Binding-site contacts:
Ligand atom C3 contacts residue ASN221 of chain 1.C at 3.8 Å.
Ligand atom O5 contacts residue ASN221 of chain 1.C at 2.4 Å (h-bond).
Ligand atom C8 contacts residue ASN221 of chain 1.C at 4.0 Å.
Ligand atom C4 contacts residue ASN221 of chain 1.C at 4.2 Å.
Ligand atom C5 contacts residue THR223 of chain 1.C at 4.4 Å.
Ligand atom O6 contacts residue THR223 of chain 1.C at 4.2 Å.
Ligand atom O6 contacts residue THR95 of chain 1.C at 4.0 Å.
Ligand atom N2 contacts residue ASN221 of chain 1.C at 2.9 Å (h-bond).
Ligand atom O7 contacts residue ASN221 of chain 1.C at 3.1 Å (h-bond).
Ligand atom C5 contacts residue ASN221 of chain 1.C at 3.7 Å.
Ligand atom C1 contacts residue THR95 of chain 1.C at 4.0 Å.
Ligand atom O5 contacts residue THR95 of chain 1.C at 3.7 Å.
Ligand atom C7 contacts residue ASN221 of chain 1.C at 3.2 Å.
Ligand atom O5 contacts residue THR223 of chain 1.C at 4.2 Å.
Ligand atom C1 contacts residue ASN221 of chain 1.C at 1.4 Å.
Ligand atom C2 contacts residue ASN221 of chain 1.C at 2.4 Å.
Ligand atom C1 contacts residue THR223 of chain 1.C at 4.2 Å.

Sequence of chain 1.C:
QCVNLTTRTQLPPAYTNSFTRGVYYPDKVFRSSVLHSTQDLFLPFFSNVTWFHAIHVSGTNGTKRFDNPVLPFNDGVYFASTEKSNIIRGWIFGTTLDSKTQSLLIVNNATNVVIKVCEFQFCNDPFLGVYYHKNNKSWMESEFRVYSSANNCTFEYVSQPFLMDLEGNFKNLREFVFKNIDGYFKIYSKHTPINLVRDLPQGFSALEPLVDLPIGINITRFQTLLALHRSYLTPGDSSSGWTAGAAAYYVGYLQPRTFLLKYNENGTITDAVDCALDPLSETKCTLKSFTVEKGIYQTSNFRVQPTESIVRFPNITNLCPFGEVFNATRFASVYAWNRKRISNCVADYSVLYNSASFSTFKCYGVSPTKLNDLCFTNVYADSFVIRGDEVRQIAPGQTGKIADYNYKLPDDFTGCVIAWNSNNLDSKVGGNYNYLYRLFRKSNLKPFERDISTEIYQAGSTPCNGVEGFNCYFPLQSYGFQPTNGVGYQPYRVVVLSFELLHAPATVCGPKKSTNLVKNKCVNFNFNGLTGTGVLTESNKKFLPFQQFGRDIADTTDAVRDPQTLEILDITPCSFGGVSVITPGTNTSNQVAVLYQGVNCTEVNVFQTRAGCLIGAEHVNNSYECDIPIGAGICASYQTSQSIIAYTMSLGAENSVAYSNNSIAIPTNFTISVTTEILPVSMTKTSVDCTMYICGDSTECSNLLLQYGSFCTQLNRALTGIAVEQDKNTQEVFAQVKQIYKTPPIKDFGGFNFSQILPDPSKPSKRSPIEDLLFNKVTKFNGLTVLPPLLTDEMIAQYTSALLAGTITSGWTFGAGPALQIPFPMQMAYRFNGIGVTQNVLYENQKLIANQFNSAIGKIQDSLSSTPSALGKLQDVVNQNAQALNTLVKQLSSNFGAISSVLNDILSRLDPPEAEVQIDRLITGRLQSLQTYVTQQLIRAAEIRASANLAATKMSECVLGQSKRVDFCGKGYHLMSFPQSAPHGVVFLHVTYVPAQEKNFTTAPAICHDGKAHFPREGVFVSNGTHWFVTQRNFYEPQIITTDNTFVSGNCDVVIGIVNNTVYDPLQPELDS

The small molecule below binds the protein below.
Small molecule (SMILES): CC(=O)N[C@@H]1[C@@H](O)[C@H](O)[C@@H](CO)O[C@H]1O